The protein below binds the small molecule below.
Small molecule (SMILES): CCCCN(CCc1ccc(Cl)c(Cl)c1)C[C@@H](O)COc1ccc(NS(C)(=O)=O)cc1

Sequence of chain 1.D:
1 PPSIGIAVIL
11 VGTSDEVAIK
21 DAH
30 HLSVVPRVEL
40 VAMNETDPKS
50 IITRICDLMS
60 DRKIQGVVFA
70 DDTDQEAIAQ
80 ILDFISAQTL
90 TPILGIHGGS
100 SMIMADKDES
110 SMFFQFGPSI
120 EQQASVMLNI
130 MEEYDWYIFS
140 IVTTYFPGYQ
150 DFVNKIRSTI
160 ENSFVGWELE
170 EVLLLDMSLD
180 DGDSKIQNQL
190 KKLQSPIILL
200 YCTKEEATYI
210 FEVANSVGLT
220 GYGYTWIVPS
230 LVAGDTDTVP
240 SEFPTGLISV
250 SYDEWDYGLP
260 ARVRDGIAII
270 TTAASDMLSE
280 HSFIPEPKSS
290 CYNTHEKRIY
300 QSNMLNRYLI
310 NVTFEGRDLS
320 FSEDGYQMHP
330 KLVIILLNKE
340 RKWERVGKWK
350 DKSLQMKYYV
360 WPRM

Sequence of chain 1.C:
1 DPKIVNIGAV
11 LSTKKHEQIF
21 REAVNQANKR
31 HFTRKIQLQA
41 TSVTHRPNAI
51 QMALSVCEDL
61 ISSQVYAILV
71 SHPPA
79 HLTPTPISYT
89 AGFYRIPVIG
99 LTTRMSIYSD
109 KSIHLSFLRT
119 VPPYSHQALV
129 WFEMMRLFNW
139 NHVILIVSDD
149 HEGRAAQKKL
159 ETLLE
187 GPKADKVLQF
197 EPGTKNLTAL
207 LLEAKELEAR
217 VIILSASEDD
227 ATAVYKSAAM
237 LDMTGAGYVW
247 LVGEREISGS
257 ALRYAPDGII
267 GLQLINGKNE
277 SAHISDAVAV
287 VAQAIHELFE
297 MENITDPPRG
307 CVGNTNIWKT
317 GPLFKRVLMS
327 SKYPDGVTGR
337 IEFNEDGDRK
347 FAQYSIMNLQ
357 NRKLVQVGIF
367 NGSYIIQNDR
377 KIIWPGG

Binding-site contacts:
Ligand atom C16 contacts residue SER110 of chain 1.C at 3.0 Å.
Ligand atom C04 contacts residue GLN79 of chain 1.D at 3.4 Å.
Ligand atom C23 contacts residue SER110 of chain 1.C at 3.5 Å.
Ligand atom C23 contacts residue PRO146 of chain 1.D at 3.5 Å (hydrophobic).
Ligand atom CL2 contacts residue THR88 of chain 1.C at 3.2 Å.
Ligand atom C06 contacts residue PHE91 of chain 1.C at 3.6 Å (hydrophobic).
Ligand atom CL1 contacts residue PHE83 of chain 1.D at 3.6 Å.
Ligand atom C22 contacts residue PHE145 of chain 1.D at 3.4 Å (hydrophobic).
Ligand atom O29 contacts residue GLN79 of chain 1.D at 3.1 Å (h-bond).
Ligand atom C06 contacts residue TYR87 of chain 1.C at 3.5 Å (hydrophobic).
Ligand atom C21 contacts residue GLU205 of chain 1.D at 3.3 Å.
Ligand atom C26 contacts residue TYR144 of chain 1.D at 3.2 Å (hydrophobic).
Ligand atom C18 contacts residue LEU113 of chain 1.C at 3.3 Å (hydrophobic).
Ligand atom C16 contacts residue LEU113 of chain 1.C at 3.4 Å (hydrophobic).
Ligand atom C20 contacts residue GLU205 of chain 1.D at 3.0 Å.
Ligand atom C21 contacts residue PHE145 of chain 1.D at 3.6 Å (hydrophobic).
Ligand atom O17 contacts residue LEU113 of chain 1.C at 3.5 Å.
Ligand atom C19 contacts residue LEU113 of chain 1.C at 3.6 Å (hydrophobic).
Ligand atom C22 contacts residue TYR144 of chain 1.D at 3.4 Å (hydrophobic).
Ligand atom N24 contacts residue GLU205 of chain 1.D at 2.7 Å (salt-bridge).
Ligand atom O27 contacts residue LEU174 of chain 1.D at 3.5 Å (h-bond).
Ligand atom N24 contacts residue THR143 of chain 1.D at 3.7 Å.
Ligand atom C12 contacts residue TYR87 of chain 1.C at 3.6 Å (hydrophobic).
Ligand atom C13 contacts residue TYR87 of chain 1.C at 3.3 Å (hydrophobic).
Ligand atom C11 contacts residue GLN79 of chain 1.D at 3.4 Å.
Ligand atom N24 contacts residue PHE145 of chain 1.D at 3.6 Å.
Ligand atom C12 contacts residue GLN79 of chain 1.D at 3.3 Å.
Ligand atom C23 contacts residue LEU113 of chain 1.C at 3.6 Å (hydrophobic).
Ligand atom O28 contacts residue SER177 of chain 1.D at 3.0 Å (h-bond).
Ligand atom O27 contacts residue THR143 of chain 1.D at 3.7 Å.
Ligand atom O27 contacts residue ASP175 of chain 1.D at 3.7 Å.
Ligand atom C03 contacts residue TYR87 of chain 1.C at 3.7 Å (hydrophobic).
Ligand atom C02 contacts residue TYR87 of chain 1.C at 3.7 Å (hydrophobic).
Ligand atom O27 contacts residue MET176 of chain 1.D at 2.7 Å (h-bond).
Ligand atom C01 contacts residue TYR87 of chain 1.C at 3.7 Å (hydrophobic).
Ligand atom CL2 contacts residue PRO47 of chain 1.D at 3.2 Å.
Ligand atom C13 contacts residue GLN79 of chain 1.D at 3.1 Å.
Ligand atom O28 contacts residue MET176 of chain 1.D at 2.9 Å.
Ligand atom O27 contacts residue TYR144 of chain 1.D at 3.6 Å (h-bond).
Ligand atom C18 contacts residue PRO146 of chain 1.D at 3.7 Å (hydrophobic).